Sequence of chain 2.A:
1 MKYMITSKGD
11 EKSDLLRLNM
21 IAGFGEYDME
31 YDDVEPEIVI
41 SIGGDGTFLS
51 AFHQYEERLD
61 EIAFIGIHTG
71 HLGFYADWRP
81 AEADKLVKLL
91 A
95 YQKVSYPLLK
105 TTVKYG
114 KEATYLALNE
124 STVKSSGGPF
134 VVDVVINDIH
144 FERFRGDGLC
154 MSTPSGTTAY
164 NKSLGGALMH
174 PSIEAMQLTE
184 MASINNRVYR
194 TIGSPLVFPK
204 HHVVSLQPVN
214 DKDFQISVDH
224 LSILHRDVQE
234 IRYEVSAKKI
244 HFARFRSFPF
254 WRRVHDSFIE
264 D

Binding-site contacts:
Ligand atom N9 contacts residue TYR163 of chain 2.A at 3.9 Å.
Ligand atom CAH contacts residue LEU49 of chain 2.A at 4.0 Å (hydrophobic).
Ligand atom C6 contacts residue TYR163 of chain 2.A at 3.6 Å (hydrophobic).
Ligand atom N7 contacts residue AOC1 of chain 2.C at 3.5 Å.
Ligand atom N6 contacts residue ASP150 of chain 3.A at 3.0 Å (salt-bridge).
Ligand atom N3 contacts residue TYR163 of chain 2.A at 3.5 Å.
Ligand atom C1' contacts residue AOC1 of chain 2.C at 3.9 Å.
Ligand atom C3' contacts residue GLU123 of chain 2.A at 3.4 Å.
Ligand atom C2 contacts residue TYR163 of chain 2.A at 3.9 Å (hydrophobic).
Ligand atom O2' contacts residue GLU123 of chain 2.A at 2.5 Å (salt-bridge).
Ligand atom O4' contacts residue AOC1 of chain 2.C at 3.2 Å.
Ligand atom C2' contacts residue TYR163 of chain 2.A at 3.6 Å (hydrophobic).
Ligand atom C4 contacts residue TYR163 of chain 2.A at 3.9 Å (hydrophobic).
Ligand atom O2' contacts residue ASN122 of chain 2.A at 3.7 Å.
Ligand atom C5 contacts residue AOC1 of chain 2.C at 3.9 Å.
Ligand atom O3' contacts residue GLU123 of chain 2.A at 2.8 Å (salt-bridge).
Ligand atom O5' contacts residue AOC1 of chain 2.C at 3.6 Å.
Ligand atom N1 contacts residue ALA185 of chain 3.A at 3.4 Å (h-bond).
Ligand atom C5 contacts residue TYR163 of chain 2.A at 3.7 Å (hydrophobic).
Ligand atom C6 contacts residue ALA185 of chain 3.A at 3.7 Å (hydrophobic).
Ligand atom C2 contacts residue SER166 of chain 2.A at 2.9 Å.
Ligand atom CAH contacts residue AOC1 of chain 2.C at 3.5 Å.
Ligand atom O2' contacts residue TYR163 of chain 2.A at 3.1 Å (h-bond).
Ligand atom N1 contacts residue SER166 of chain 2.A at 3.2 Å (h-bond).
Ligand atom C8 contacts residue HIS223 of chain 2.A at 3.8 Å.
Ligand atom C2 contacts residue ILE187 of chain 3.A at 3.2 Å (hydrophobic).
Ligand atom N6 contacts residue GLY149 of chain 3.A at 3.5 Å.
Ligand atom N1 contacts residue TYR163 of chain 2.A at 3.9 Å.
Ligand atom O3' contacts residue ASN122 of chain 2.A at 3.0 Å (h-bond).
Ligand atom O5' contacts residue LEU49 of chain 2.A at 3.2 Å.
Ligand atom C8 contacts residue AOC1 of chain 2.C at 3.6 Å.
Ligand atom N1 contacts residue ILE187 of chain 3.A at 3.1 Å.
Ligand atom N6 contacts residue ALA185 of chain 3.A at 3.0 Å (h-bond).
Ligand atom C2' contacts residue GLU123 of chain 2.A at 3.3 Å.
Ligand atom C5' contacts residue HIS223 of chain 2.A at 3.5 Å.
Ligand atom N6 contacts residue TYR163 of chain 2.A at 3.8 Å.
Ligand atom O2' contacts residue ALA162 of chain 2.A at 3.0 Å.
Ligand atom N3 contacts residue ILE187 of chain 3.A at 3.9 Å.
Ligand atom C6 contacts residue ILE187 of chain 3.A at 3.8 Å (hydrophobic).
Ligand atom CAA contacts residue AOC1 of chain 2.C at 3.8 Å.

The protein below binds the small molecule below.
Small molecule (SMILES): C#CCOC[C@H]1O[C@@H](n2cnc3c(N)ncnc32)[C@H](O)[C@@H]1O

Sequence of chain 3.A:
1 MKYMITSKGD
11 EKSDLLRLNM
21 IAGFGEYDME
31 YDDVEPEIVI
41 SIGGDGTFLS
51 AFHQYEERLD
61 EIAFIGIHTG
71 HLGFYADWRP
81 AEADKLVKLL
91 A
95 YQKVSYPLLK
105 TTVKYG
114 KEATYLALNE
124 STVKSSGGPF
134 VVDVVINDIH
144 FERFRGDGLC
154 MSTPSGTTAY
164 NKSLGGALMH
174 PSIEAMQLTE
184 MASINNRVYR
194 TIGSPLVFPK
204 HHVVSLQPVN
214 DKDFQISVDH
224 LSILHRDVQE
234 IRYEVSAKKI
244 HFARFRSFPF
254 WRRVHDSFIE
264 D